A protein and the small-molecule ligand that binds it are described below.
Small molecule (SMILES): OC[C@H]1O[C@H](O[C@H]2[C@H](O)[C@@H](O)[C@H](OCCCCCC3CCCCC3)O[C@@H]2CO)[C@H](O)[C@@H](O)[C@@H]1O

Sequence of chain 1.A:
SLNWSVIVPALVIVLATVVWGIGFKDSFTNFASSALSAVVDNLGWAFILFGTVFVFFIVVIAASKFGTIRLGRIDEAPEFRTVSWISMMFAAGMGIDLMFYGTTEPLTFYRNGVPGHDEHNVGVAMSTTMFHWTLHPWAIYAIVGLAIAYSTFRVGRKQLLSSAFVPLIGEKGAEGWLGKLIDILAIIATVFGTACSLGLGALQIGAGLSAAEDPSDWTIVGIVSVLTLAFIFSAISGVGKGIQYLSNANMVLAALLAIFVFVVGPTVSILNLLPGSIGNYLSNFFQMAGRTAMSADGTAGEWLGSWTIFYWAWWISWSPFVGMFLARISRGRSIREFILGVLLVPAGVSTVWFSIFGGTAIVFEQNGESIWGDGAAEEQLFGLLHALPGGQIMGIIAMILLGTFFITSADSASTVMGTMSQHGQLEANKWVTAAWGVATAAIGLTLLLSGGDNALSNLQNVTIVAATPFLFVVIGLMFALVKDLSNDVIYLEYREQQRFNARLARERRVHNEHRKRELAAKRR

Sequence of chain 1.C:
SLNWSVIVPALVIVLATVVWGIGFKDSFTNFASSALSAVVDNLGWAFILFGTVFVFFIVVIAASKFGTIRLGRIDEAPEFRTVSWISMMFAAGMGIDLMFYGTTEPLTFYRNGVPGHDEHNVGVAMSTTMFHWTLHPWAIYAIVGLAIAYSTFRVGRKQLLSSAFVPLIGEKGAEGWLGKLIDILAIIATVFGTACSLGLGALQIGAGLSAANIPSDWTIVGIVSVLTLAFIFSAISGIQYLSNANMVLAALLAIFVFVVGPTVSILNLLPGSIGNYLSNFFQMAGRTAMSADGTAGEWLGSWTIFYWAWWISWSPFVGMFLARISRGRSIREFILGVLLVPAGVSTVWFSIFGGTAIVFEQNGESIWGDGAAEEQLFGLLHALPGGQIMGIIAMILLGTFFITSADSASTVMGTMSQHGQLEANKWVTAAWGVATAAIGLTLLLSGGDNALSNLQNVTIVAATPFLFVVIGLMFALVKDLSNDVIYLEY

Binding-site contacts:
Ligand atom C30 contacts residue VAL293 of chain 1.C at 3.1 Å (hydrophobic).
Ligand atom O14 contacts residue ASN69 of chain 1.A at 2.8 Å (h-bond).
Ligand atom O20 contacts residue VAL298 of chain 1.C at 4.0 Å.
Ligand atom C30 contacts residue GLY295 of chain 1.C at 3.2 Å.
Ligand atom O21 contacts residue THR297 of chain 1.C at 3.5 Å (h-bond).
Ligand atom O32 contacts residue THR297 of chain 1.C at 3.0 Å (h-bond).
Ligand atom O14 contacts residue VAL298 of chain 1.C at 3.6 Å.
Ligand atom O31 contacts residue VAL294 of chain 1.C at 4.0 Å.
Ligand atom C3 contacts residue TRP72 of chain 1.A at 4.5 Å (hydrophobic).
Ligand atom O31 contacts residue VAL293 of chain 1.C at 3.5 Å (h-bond).
Ligand atom C28 contacts residue VAL293 of chain 1.C at 4.1 Å (hydrophobic).
Ligand atom O31 contacts residue THR297 of chain 1.C at 4.5 Å.
Ligand atom C13 contacts residue ASN69 of chain 1.A at 3.3 Å.
Ligand atom C30 contacts residue THR297 of chain 1.C at 3.8 Å.
Ligand atom C8 contacts residue PHE292 of chain 1.C at 4.0 Å (hydrophobic).
Ligand atom C13 contacts residue VAL298 of chain 1.C at 3.8 Å (hydrophobic).
Ligand atom C3 contacts residue LEU70 of chain 1.A at 4.5 Å (hydrophobic).
Ligand atom C2 contacts residue LEU301 of chain 1.C at 4.3 Å (hydrophobic).
Ligand atom C19 contacts residue VAL298 of chain 1.C at 4.3 Å (hydrophobic).
Ligand atom C4 contacts residue TRP72 of chain 1.A at 3.9 Å (hydrophobic).
Ligand atom O12 contacts residue ASN69 of chain 1.A at 2.7 Å (h-bond).
Ligand atom C27 contacts residue THR297 of chain 1.C at 4.2 Å.
Ligand atom O31 contacts residue GLY295 of chain 1.C at 2.7 Å (h-bond).
Ligand atom C2 contacts residue ASN69 of chain 1.A at 3.9 Å.
Ligand atom C3 contacts residue ASN69 of chain 1.A at 3.9 Å.
Ligand atom O12 contacts residue VAL298 of chain 1.C at 3.7 Å.
Ligand atom C7 contacts residue PHE292 of chain 1.C at 4.5 Å (hydrophobic).
Ligand atom O32 contacts residue VAL293 of chain 1.C at 2.7 Å (h-bond).
Ligand atom C15 contacts residue ASN69 of chain 1.A at 4.1 Å.
Ligand atom C4 contacts residue ASN69 of chain 1.A at 4.4 Å.
Ligand atom C27 contacts residue VAL293 of chain 1.C at 2.8 Å (hydrophobic).
Ligand atom C4 contacts residue LEU301 of chain 1.C at 3.9 Å (hydrophobic).
Ligand atom O20 contacts residue THR297 of chain 1.C at 3.7 Å.
Ligand atom O32 contacts residue GLY295 of chain 1.C at 4.5 Å.
Ligand atom C26 contacts residue VAL293 of chain 1.C at 3.3 Å (hydrophobic).
Ligand atom O31 contacts residue PRO296 of chain 1.C at 4.4 Å.
Ligand atom C1 contacts residue ASN69 of chain 1.A at 3.9 Å.